The small molecule below binds the protein below.
Small molecule (SMILES): NC(=[NH2+])NCCC[C@H](N)C(=O)O

Binding-site contacts:
Ligand atom CD contacts residue PHE20 of chain 1.A at 3.5 Å (hydrophobic).
Ligand atom CD contacts residue GLN123 of chain 1.A at 3.5 Å.
Ligand atom CA contacts residue ASP167 of chain 1.A at 3.5 Å.
Ligand atom CA contacts residue GLY76 of chain 1.A at 3.8 Å.
Ligand atom O contacts residue ARG83 of chain 1.A at 2.9 Å (salt-bridge).
Ligand atom CB contacts residue ASP167 of chain 1.A at 3.7 Å.
Ligand atom NE contacts residue PHE20 of chain 1.A at 3.5 Å.
Ligand atom CZ contacts residue PHE58 of chain 1.A at 3.6 Å (hydrophobic).
Ligand atom CB contacts residue PHE20 of chain 1.A at 3.8 Å (hydrophobic).
Ligand atom N contacts residue GLY76 of chain 1.A at 2.8 Å (h-bond).
Ligand atom NH2 contacts residue PHE20 of chain 1.A at 3.5 Å.
Ligand atom C contacts residue THR127 of chain 1.A at 3.7 Å.
Ligand atom NE contacts residue PHE58 of chain 1.A at 3.5 Å.
Ligand atom CZ contacts residue GLU17 of chain 1.A at 3.6 Å.
Ligand atom OXT contacts residue ARG83 of chain 1.A at 2.8 Å (salt-bridge).
Ligand atom C contacts residue ARG83 of chain 1.A at 3.6 Å.
Ligand atom N contacts residue ASP167 of chain 1.A at 2.8 Å (salt-bridge).
Ligand atom OXT contacts residue PHE58 of chain 1.A at 3.8 Å.
Ligand atom NH2 contacts residue GLN123 of chain 1.A at 3.1 Å (h-bond).
Ligand atom OXT contacts residue MET77 of chain 1.A at 3.5 Å.
Ligand atom OXT contacts residue GLY76 of chain 1.A at 3.5 Å (h-bond).
Ligand atom NH2 contacts residue GLU17 of chain 1.A at 2.8 Å (salt-bridge).
Ligand atom CG contacts residue PHE58 of chain 1.A at 3.7 Å (hydrophobic).
Ligand atom O contacts residue SER126 of chain 1.A at 3.1 Å.
Ligand atom CA contacts residue THR127 of chain 1.A at 3.5 Å.
Ligand atom N contacts residue TYR195 of chain 1.A at 3.8 Å.
Ligand atom NE contacts residue ALA75 of chain 1.A at 2.9 Å (h-bond).
Ligand atom CG contacts residue GLY76 of chain 1.A at 3.2 Å.
Ligand atom CZ contacts residue PHE20 of chain 1.A at 3.4 Å (hydrophobic).
Ligand atom N contacts residue THR78 of chain 1.A at 2.9 Å (h-bond).
Ligand atom CA contacts residue THR78 of chain 1.A at 3.8 Å.
Ligand atom O contacts residue PHE58 of chain 1.A at 3.6 Å.
Ligand atom CZ contacts residue ALA75 of chain 1.A at 3.5 Å (hydrophobic).
Ligand atom NH1 contacts residue PHE20 of chain 1.A at 3.5 Å.
Ligand atom CG contacts residue PHE20 of chain 1.A at 3.5 Å (hydrophobic).
Ligand atom O contacts residue THR127 of chain 1.A at 2.8 Å (h-bond).
Ligand atom CD contacts residue PHE58 of chain 1.A at 3.5 Å (hydrophobic).
Ligand atom NH1 contacts residue GLU17 of chain 1.A at 3.0 Å (salt-bridge).
Ligand atom NH1 contacts residue ALA75 of chain 1.A at 3.3 Å (h-bond).
Ligand atom OXT contacts residue THR78 of chain 1.A at 2.8 Å (h-bond).

Sequence of chain 1.A:
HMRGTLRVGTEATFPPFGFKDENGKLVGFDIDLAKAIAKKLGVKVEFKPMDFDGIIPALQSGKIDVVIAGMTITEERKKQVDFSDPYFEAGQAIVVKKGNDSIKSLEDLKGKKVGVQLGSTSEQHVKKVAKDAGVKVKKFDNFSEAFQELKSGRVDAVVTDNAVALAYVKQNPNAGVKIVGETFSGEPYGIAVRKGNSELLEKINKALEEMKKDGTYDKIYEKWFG